Binding-site contacts:
Ligand atom C3 contacts residue PHE414 of chain 1.D at 3.8 Å (hydrophobic).
Ligand atom C44 contacts residue TYR277 of chain 1.D at 4.2 Å (hydrophobic).
Ligand atom C14 contacts residue TYR277 of chain 1.D at 3.7 Å (hydrophobic).
Ligand atom C2 contacts residue CYS418 of chain 1.D at 3.3 Å (hydrophobic).
Ligand atom C32 contacts residue GLY421 of chain 1.D at 3.7 Å.
Ligand atom C27 contacts residue SER424 of chain 1.D at 3.5 Å.
Ligand atom O40 contacts residue VAL425 of chain 1.D at 4.2 Å.
Ligand atom C15 contacts residue TYR277 of chain 1.D at 3.3 Å (hydrophobic).
Ligand atom C7 contacts residue ILE417 of chain 1.D at 3.6 Å (hydrophobic).
Ligand atom C14 contacts residue PHE280 of chain 1.D at 3.4 Å (hydrophobic).
Ligand atom C43 contacts residue LEU223 of chain 1.D at 3.9 Å (hydrophobic).
Ligand atom C15 contacts residue PHE280 of chain 1.D at 4.0 Å (hydrophobic).
Ligand atom C26 contacts residue SER424 of chain 1.D at 3.8 Å.
Ligand atom C30 contacts residue GLY421 of chain 1.D at 3.9 Å.
Ligand atom C33 contacts residue GLY421 of chain 1.D at 3.6 Å.
Ligand atom O42 contacts residue ILE420 of chain 1.D at 4.2 Å.
Ligand atom O39 contacts residue TYR277 of chain 1.D at 4.0 Å.
Ligand atom C34 contacts residue ILE417 of chain 1.D at 3.4 Å (hydrophobic).
Ligand atom C35 contacts residue GLY421 of chain 1.D at 3.8 Å.
Ligand atom C36 contacts residue GLY421 of chain 1.D at 4.2 Å.
Ligand atom C35 contacts residue ILE417 of chain 1.D at 3.9 Å (hydrophobic).
Ligand atom C41 contacts residue SER424 of chain 1.D at 4.1 Å.
Ligand atom C31 contacts residue GLY421 of chain 1.D at 3.9 Å.
Ligand atom C34 contacts residue GLY421 of chain 1.D at 3.6 Å.
Ligand atom C8 contacts residue ILE417 of chain 1.D at 3.8 Å (hydrophobic).
Ligand atom O42 contacts residue SER424 of chain 1.D at 2.5 Å (h-bond).
Ligand atom O39 contacts residue THR281 of chain 1.D at 3.5 Å (h-bond).
Ligand atom O39 contacts residue PHE280 of chain 1.D at 3.0 Å.
Ligand atom C21 contacts residue TYR277 of chain 1.D at 3.0 Å (hydrophobic).
Ligand atom C43 contacts residue SER226 of chain 1.D at 3.3 Å.
Ligand atom C43 contacts residue PHE227 of chain 1.D at 3.9 Å (hydrophobic).
Ligand atom C13 contacts residue PHE280 of chain 1.D at 3.6 Å (hydrophobic).
Ligand atom O37 contacts residue PHE284 of chain 1.D at 3.9 Å.
Ligand atom C4 contacts residue ILE417 of chain 1.D at 3.9 Å (hydrophobic).
Ligand atom C38 contacts residue ILE417 of chain 1.D at 3.6 Å (hydrophobic).
Ligand atom C3 contacts residue CYS418 of chain 1.D at 3.1 Å (hydrophobic).
Ligand atom C22 contacts residue TYR277 of chain 1.D at 3.4 Å (hydrophobic).
Ligand atom O42 contacts residue GLY421 of chain 1.D at 3.5 Å.
Ligand atom C38 contacts residue PHE284 of chain 1.D at 3.4 Å (hydrophobic).
Ligand atom O40 contacts residue SER424 of chain 1.D at 3.1 Å (h-bond).

A protein and the small-molecule ligand that binds it are described below.
Small molecule (SMILES): COc1cc2c3cc1Oc1cc(ccc1O)C[C@@H]1c4c(cc(OC)c(O)c4Oc4ccc(cc4)C[C@@H]3[N@@H+](C)CC2)CC[N+]1(C)C

Sequence of chain 1.D:
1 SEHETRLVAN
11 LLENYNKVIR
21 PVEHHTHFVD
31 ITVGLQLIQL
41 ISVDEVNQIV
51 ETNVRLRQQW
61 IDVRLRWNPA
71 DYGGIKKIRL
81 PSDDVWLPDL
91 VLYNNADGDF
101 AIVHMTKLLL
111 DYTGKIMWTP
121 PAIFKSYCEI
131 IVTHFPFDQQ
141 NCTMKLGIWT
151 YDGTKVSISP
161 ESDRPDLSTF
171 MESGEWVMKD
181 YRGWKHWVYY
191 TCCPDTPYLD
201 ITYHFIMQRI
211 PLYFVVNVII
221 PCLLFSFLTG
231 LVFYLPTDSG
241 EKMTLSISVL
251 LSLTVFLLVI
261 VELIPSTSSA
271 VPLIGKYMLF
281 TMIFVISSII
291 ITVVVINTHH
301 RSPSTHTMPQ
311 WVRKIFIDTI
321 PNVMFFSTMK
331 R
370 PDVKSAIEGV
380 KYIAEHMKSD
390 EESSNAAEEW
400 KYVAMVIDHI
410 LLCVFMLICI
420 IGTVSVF